Sequence of chain 1.A:
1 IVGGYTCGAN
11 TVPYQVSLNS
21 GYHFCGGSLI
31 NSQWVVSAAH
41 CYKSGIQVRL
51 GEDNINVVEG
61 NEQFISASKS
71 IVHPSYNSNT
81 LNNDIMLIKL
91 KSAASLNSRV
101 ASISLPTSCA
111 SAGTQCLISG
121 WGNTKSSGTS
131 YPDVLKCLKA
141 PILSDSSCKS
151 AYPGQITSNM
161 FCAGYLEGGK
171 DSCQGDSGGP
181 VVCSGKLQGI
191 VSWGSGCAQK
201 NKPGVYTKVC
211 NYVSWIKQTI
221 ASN

Binding-site contacts:
Ligand atom CAD contacts residue LEU117 of chain 1.A at 3.8 Å (hydrophobic).
Ligand atom OAE contacts residue TYR5 of chain 1.A at 2.8 Å (h-bond).
Ligand atom NAC contacts residue TYR5 of chain 1.A at 3.6 Å (h-bond).
Ligand atom CAA contacts residue CYS137 of chain 1.A at 4.4 Å (hydrophobic).
Ligand atom CAA contacts residue CYS7 of chain 1.A at 4.1 Å (hydrophobic).
Ligand atom CAA contacts residue THR11 of chain 1.A at 3.4 Å.
Ligand atom CAA contacts residue TYR5 of chain 1.A at 4.3 Å (hydrophobic).
Ligand atom CAD contacts residue TYR5 of chain 1.A at 3.3 Å (hydrophobic).
Ligand atom CAA contacts residue VAL12 of chain 1.A at 4.3 Å (hydrophobic).
Ligand atom OAE contacts residue CYS7 of chain 1.A at 4.2 Å.

A protein and the small-molecule ligand that binds it are described below.
Small molecule (SMILES): C[N+](C)(C)[O-]